Binding-site contacts:
Ligand atom C2 contacts residue ASN343 of chain 1.C at 2.5 Å.
Ligand atom C5 contacts residue SER373 of chain 1.C at 4.5 Å.
Ligand atom C6 contacts residue SER373 of chain 1.C at 3.4 Å.
Ligand atom N2 contacts residue ASN343 of chain 1.C at 2.9 Å (h-bond).
Ligand atom C4 contacts residue ASN343 of chain 1.C at 4.2 Å.
Ligand atom C8 contacts residue LEU441 of chain 1.C at 4.3 Å (hydrophobic).
Ligand atom C1 contacts residue ASN343 of chain 1.C at 1.4 Å.
Ligand atom C3 contacts residue ASN343 of chain 1.C at 3.8 Å.
Ligand atom C7 contacts residue ASN343 of chain 1.C at 3.0 Å.
Ligand atom O6 contacts residue SER373 of chain 1.C at 3.2 Å.
Ligand atom O7 contacts residue ASN343 of chain 1.C at 2.9 Å (h-bond).
Ligand atom C8 contacts residue ASN343 of chain 1.C at 3.7 Å.
Ligand atom O5 contacts residue ASN343 of chain 1.C at 2.4 Å (h-bond).
Ligand atom C5 contacts residue ASN343 of chain 1.C at 3.7 Å.

A small-molecule ligand and the protein it binds are described below.
Small molecule (SMILES): CC(=O)N[C@H]1[C@H](O[C@H]2[C@H](O)[C@@H](NC(C)=O)CO[C@@H]2CO)O[C@H](CO)[C@@H](O)[C@@H]1O

Sequence of chain 1.C:
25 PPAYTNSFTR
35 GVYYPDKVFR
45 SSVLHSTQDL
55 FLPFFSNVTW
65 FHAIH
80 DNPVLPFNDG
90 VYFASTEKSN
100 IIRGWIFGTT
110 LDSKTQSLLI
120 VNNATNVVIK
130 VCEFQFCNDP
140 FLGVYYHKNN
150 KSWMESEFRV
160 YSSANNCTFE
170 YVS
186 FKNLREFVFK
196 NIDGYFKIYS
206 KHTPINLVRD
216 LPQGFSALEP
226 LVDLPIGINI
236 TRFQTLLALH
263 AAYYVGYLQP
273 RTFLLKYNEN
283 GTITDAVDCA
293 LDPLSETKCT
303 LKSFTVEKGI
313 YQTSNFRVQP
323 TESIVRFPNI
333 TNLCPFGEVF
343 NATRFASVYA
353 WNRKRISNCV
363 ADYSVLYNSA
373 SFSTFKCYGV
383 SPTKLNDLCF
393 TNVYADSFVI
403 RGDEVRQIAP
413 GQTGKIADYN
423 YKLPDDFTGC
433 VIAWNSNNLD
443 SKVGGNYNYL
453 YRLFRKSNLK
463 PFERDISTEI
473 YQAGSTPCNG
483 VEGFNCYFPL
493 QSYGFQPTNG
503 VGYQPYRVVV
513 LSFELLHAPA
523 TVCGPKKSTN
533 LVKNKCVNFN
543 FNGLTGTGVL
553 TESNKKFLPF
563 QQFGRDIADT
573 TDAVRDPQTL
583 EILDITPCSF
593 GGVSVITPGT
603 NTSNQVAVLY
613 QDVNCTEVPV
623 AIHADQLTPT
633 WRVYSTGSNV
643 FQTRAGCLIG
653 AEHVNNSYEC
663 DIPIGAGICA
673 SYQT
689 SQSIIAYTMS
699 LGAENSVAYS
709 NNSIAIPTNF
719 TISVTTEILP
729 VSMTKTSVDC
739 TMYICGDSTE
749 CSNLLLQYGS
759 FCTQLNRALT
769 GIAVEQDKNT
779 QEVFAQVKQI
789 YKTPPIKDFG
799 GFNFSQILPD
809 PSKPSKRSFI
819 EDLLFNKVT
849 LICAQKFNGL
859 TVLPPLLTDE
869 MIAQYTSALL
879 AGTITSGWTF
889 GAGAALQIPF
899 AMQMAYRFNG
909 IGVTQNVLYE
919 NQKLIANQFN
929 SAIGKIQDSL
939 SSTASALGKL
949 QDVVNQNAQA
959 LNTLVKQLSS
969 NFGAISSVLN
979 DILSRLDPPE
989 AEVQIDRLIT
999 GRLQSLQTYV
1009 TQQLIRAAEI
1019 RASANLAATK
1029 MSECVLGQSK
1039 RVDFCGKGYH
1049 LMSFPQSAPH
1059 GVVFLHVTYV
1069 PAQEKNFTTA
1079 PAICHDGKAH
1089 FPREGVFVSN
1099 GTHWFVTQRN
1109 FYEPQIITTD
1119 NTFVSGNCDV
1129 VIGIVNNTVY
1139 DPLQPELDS